Sequence of chain 1.B:
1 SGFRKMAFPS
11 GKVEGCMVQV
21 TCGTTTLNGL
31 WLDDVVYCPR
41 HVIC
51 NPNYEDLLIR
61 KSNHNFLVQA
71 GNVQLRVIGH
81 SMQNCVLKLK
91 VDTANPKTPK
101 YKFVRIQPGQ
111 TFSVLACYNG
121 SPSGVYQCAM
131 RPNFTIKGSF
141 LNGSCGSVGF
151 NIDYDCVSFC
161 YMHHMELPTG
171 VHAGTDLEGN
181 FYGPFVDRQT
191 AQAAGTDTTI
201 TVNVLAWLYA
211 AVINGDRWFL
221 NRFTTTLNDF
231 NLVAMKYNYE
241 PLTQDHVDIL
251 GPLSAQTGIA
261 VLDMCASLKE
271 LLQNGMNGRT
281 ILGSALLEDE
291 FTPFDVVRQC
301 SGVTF

Sequence of chain 1.A:
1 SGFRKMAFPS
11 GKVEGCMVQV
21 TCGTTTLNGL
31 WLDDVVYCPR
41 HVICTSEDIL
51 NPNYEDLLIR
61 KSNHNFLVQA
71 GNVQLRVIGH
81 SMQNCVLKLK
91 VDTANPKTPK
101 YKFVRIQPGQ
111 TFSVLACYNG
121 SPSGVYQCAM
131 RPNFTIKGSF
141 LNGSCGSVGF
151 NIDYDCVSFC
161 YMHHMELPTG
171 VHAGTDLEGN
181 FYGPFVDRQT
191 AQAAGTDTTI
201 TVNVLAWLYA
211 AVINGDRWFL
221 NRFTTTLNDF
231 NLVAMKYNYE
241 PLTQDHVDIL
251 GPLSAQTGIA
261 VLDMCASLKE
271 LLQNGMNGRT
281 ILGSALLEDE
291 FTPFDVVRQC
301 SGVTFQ

A protein and the small-molecule ligand that binds it are described below.
Small molecule (SMILES): [H]/N=C/[C@H](C[C@@H]1CCNC1=O)NC(=O)[C@@H]1[C@@H]2[C@H](CN1C(=O)[C@@H](NC(=O)C(F)(F)F)C(C)(C)C)C2(C)C

Binding-site contacts:
Ligand atom C22 contacts residue GLU166 of chain 1.B at 3.8 Å.
Ligand atom C22 contacts residue MET165 of chain 1.B at 3.6 Å (hydrophobic).
Ligand atom N1 contacts residue CYS145 of chain 1.B at 2.8 Å (h-bond).
Ligand atom F1 contacts residue THR190 of chain 1.B at 3.6 Å.
Ligand atom F3 contacts residue MET165 of chain 1.B at 3.0 Å.
Ligand atom C17 contacts residue GLU166 of chain 1.B at 3.3 Å.
Ligand atom C21 contacts residue GLN189 of chain 1.B at 3.5 Å.
Ligand atom N5 contacts residue SER144 of chain 1.B at 3.6 Å (h-bond).
Ligand atom O4 contacts residue GLN189 of chain 1.B at 2.8 Å (h-bond).
Ligand atom O1 contacts residue HIS172 of chain 1.B at 3.5 Å.
Ligand atom C14 contacts residue GLN189 of chain 1.B at 3.8 Å.
Ligand atom F2 contacts residue MET165 of chain 1.B at 3.2 Å.
Ligand atom F3 contacts residue GLU166 of chain 1.B at 2.9 Å.
Ligand atom O1 contacts residue PHE140 of chain 1.B at 3.5 Å.
Ligand atom O3 contacts residue MET165 of chain 1.B at 3.3 Å.
Ligand atom N4 contacts residue GLU166 of chain 1.B at 3.0 Å (salt-bridge).
Ligand atom O3 contacts residue GLU166 of chain 1.B at 2.9 Å (salt-bridge).
Ligand atom N1 contacts residue HIS164 of chain 1.B at 3.1 Å (h-bond).
Ligand atom C20 contacts residue HIS41 of chain 1.B at 3.5 Å.
Ligand atom F2 contacts residue GLN192 of chain 1.B at 3.1 Å.
Ligand atom F3 contacts residue LEU167 of chain 1.B at 3.6 Å.
Ligand atom F2 contacts residue THR190 of chain 1.B at 3.0 Å.
Ligand atom C9 contacts residue HIS164 of chain 1.B at 3.4 Å.
Ligand atom N2 contacts residue PHE140 of chain 1.B at 3.2 Å (h-bond).
Ligand atom C7 contacts residue ASN142 of chain 1.B at 3.7 Å.
Ligand atom C2 contacts residue CYS145 of chain 1.B at 2.7 Å (hydrophobic).
Ligand atom C4 contacts residue CYS145 of chain 1.B at 3.4 Å (hydrophobic).
Ligand atom C8 contacts residue GLU166 of chain 1.B at 3.5 Å.
Ligand atom O1 contacts residue HIS163 of chain 1.B at 2.8 Å (h-bond).
Ligand atom N2 contacts residue GLU166 of chain 1.B at 3.1 Å (salt-bridge).
Ligand atom C6 contacts residue ASN142 of chain 1.B at 3.3 Å.
Ligand atom N5 contacts residue GLY143 of chain 1.B at 3.3 Å (h-bond).
Ligand atom O4 contacts residue ARG188 of chain 1.B at 3.8 Å.
Ligand atom O1 contacts residue GLU166 of chain 1.B at 3.6 Å.
Ligand atom C1 contacts residue HIS164 of chain 1.B at 3.7 Å.
Ligand atom N5 contacts residue CYS145 of chain 1.B at 2.7 Å (h-bond).
Ligand atom C23 contacts residue GLN189 of chain 1.B at 3.8 Å.
Ligand atom C4 contacts residue SER144 of chain 1.B at 3.6 Å.
Ligand atom C3 contacts residue CYS145 of chain 1.B at 1.8 Å (hydrophobic).
Ligand atom C10 contacts residue GLN189 of chain 1.B at 3.7 Å.